Binding-site contacts:
Ligand atom O6 contacts residue ASN246 of chain 1.A at 4.3 Å.
Ligand atom C8 contacts residue ASP242 of chain 1.A at 3.5 Å.
Ligand atom C7 contacts residue ASN246 of chain 1.A at 3.5 Å.
Ligand atom C3 contacts residue ASN246 of chain 1.A at 3.9 Å.
Ligand atom C8 contacts residue SER284 of chain 1.A at 4.3 Å.
Ligand atom C8 contacts residue CYS239 of chain 1.A at 3.5 Å (hydrophobic).
Ligand atom C7 contacts residue ASP242 of chain 1.A at 3.5 Å.
Ligand atom C8 contacts residue ASP470 of chain 1.A at 3.5 Å.
Ligand atom O7 contacts residue ASN246 of chain 1.A at 3.5 Å (h-bond).
Ligand atom C4 contacts residue ASN246 of chain 1.A at 4.2 Å.
Ligand atom O5 contacts residue ASN246 of chain 1.A at 2.3 Å (h-bond).
Ligand atom N2 contacts residue ASP242 of chain 1.A at 2.7 Å (salt-bridge).
Ligand atom O7 contacts residue LYS243 of chain 1.A at 3.5 Å.
Ligand atom C3 contacts residue ASP242 of chain 1.A at 3.9 Å.
Ligand atom O6 contacts residue ALA471 of chain 1.A at 3.7 Å.
Ligand atom C1 contacts residue ASP242 of chain 1.A at 3.4 Å.
Ligand atom N2 contacts residue ASN246 of chain 1.A at 3.0 Å (h-bond).
Ligand atom C7 contacts residue LYS243 of chain 1.A at 4.2 Å.
Ligand atom C2 contacts residue ASN246 of chain 1.A at 2.6 Å.
Ligand atom C2 contacts residue ASP242 of chain 1.A at 3.5 Å.
Ligand atom C8 contacts residue LYS243 of chain 1.A at 4.0 Å.
Ligand atom C5 contacts residue ASN246 of chain 1.A at 3.6 Å.
Ligand atom C1 contacts residue ASN246 of chain 1.A at 1.5 Å.
Ligand atom C8 contacts residue CYS285 of chain 1.A at 3.7 Å (hydrophobic).

The small molecule below binds the protein below.
Small molecule (SMILES): CC(=O)N[C@H]1[C@H](O[C@H]2[C@H](O)[C@@H](NC(C)=O)CO[C@@H]2CO)O[C@H](CO)[C@@H](O)[C@@H]1O

Sequence of chain 1.A:
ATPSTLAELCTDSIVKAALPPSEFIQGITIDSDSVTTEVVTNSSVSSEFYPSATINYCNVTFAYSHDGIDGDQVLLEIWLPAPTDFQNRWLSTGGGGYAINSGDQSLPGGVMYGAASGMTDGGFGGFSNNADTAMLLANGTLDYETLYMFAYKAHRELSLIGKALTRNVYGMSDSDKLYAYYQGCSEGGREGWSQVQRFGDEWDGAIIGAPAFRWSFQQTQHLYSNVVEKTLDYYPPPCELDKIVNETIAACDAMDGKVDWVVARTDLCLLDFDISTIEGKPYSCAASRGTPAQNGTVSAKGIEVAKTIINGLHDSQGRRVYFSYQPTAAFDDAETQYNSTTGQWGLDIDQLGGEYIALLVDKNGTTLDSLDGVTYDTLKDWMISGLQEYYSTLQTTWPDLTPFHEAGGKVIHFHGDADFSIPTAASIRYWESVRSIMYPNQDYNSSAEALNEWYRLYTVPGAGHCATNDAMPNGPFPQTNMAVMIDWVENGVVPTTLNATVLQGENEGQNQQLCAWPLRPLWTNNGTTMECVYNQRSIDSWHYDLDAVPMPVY